Binding-site contacts:
Ligand atom C12 contacts residue VAL78 of chain 2.D at 3.5 Å (hydrophobic).
Ligand atom N3 contacts residue LEU70 of chain 2.D at 3.5 Å.
Ligand atom C3 contacts residue LEU70 of chain 2.D at 3.3 Å (hydrophobic).
Ligand atom C27 contacts residue ASN191 of chain 2.D at 3.4 Å.
Ligand atom C15 contacts residue ASP207 of chain 2.D at 3.6 Å.
Ligand atom C26 contacts residue LEU72 of chain 2.D at 3.2 Å (hydrophobic).
Ligand atom C7 contacts residue ALA91 of chain 2.D at 3.7 Å (hydrophobic).
Ligand atom C6 contacts residue LEU70 of chain 2.D at 3.7 Å (hydrophobic).
Ligand atom C16 contacts residue VAL78 of chain 2.D at 3.4 Å (hydrophobic).
Ligand atom C25 contacts residue GLY71 of chain 2.D at 3.4 Å.
Ligand atom C9 contacts residue ALA91 of chain 2.D at 3.4 Å (hydrophobic).
Ligand atom C28 contacts residue GLU190 of chain 2.D at 3.8 Å.
Ligand atom C17 contacts residue VAL78 of chain 2.D at 3.0 Å (hydrophobic).
Ligand atom C14 contacts residue ASP207 of chain 2.D at 3.8 Å.
Ligand atom C10 contacts residue ALA91 of chain 2.D at 3.7 Å (hydrophobic).
Ligand atom C5 contacts residue LEU70 of chain 2.D at 3.6 Å (hydrophobic).
Ligand atom C13 contacts residue MSE138 of chain 2.D at 3.1 Å.
Ligand atom O5 contacts residue CYS140 of chain 2.D at 3.1 Å (h-bond).
Ligand atom C26 contacts residue VAL78 of chain 2.D at 3.6 Å (hydrophobic).
Ligand atom C27 contacts residue GLU190 of chain 2.D at 3.8 Å.
Ligand atom N1 contacts residue LEU141 of chain 2.D at 3.7 Å.
Ligand atom C27 contacts residue THR206 of chain 2.D at 3.3 Å.
Ligand atom C2 contacts residue LEU70 of chain 2.D at 3.4 Å (hydrophobic).
Ligand atom N2 contacts residue VAL78 of chain 2.D at 3.3 Å.
Ligand atom O4 contacts residue GLY71 of chain 2.D at 3.0 Å.
Ligand atom C26 contacts residue GLY71 of chain 2.D at 3.6 Å.
Ligand atom C20 contacts residue LEU70 of chain 2.D at 3.5 Å (hydrophobic).
Ligand atom N1 contacts residue GLU139 of chain 2.D at 2.9 Å (salt-bridge).
Ligand atom N1 contacts residue ALA91 of chain 2.D at 3.3 Å.
Ligand atom C25 contacts residue LEU70 of chain 2.D at 3.3 Å (hydrophobic).
Ligand atom O4 contacts residue LEU70 of chain 2.D at 3.7 Å.
Ligand atom C4 contacts residue LEU141 of chain 2.D at 3.5 Å (hydrophobic).
Ligand atom C4 contacts residue LEU70 of chain 2.D at 3.5 Å (hydrophobic).
Ligand atom C14 contacts residue MSE138 of chain 2.D at 3.2 Å.
Ligand atom C1 contacts residue LEU70 of chain 2.D at 3.6 Å (hydrophobic).
Ligand atom C8 contacts residue ALA91 of chain 2.D at 3.5 Å (hydrophobic).
Ligand atom O5 contacts residue LEU141 of chain 2.D at 2.5 Å (h-bond).
Ligand atom C8 contacts residue LEU141 of chain 2.D at 3.3 Å (hydrophobic).
Ligand atom C9 contacts residue GLU139 of chain 2.D at 3.7 Å.
Ligand atom C26 contacts residue GLY73 of chain 2.D at 3.1 Å.

Sequence of chain 2.D:
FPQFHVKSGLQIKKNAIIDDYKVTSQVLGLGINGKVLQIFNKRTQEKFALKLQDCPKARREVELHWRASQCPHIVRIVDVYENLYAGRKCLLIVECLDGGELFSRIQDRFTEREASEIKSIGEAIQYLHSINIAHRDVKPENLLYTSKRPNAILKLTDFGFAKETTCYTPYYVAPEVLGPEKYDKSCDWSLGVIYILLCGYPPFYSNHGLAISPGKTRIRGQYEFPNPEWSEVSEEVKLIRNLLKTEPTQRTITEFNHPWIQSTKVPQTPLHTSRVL

The protein below binds the small molecule below.
Small molecule (SMILES): CN[C@@H]1C[C@H]2O[C@@](C)([C@@H]1OC)n1c3ccccc3c3c4c(c5c6ccccc6n2c5c31)C(=O)NC4